Sequence of chain 1.A:
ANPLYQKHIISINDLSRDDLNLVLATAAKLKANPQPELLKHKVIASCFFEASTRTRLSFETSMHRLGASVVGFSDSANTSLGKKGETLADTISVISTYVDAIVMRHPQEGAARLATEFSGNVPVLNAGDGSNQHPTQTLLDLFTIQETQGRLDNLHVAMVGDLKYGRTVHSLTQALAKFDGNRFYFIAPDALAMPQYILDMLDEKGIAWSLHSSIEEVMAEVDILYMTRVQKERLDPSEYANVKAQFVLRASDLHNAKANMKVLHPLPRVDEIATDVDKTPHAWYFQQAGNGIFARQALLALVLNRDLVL

Binding-site contacts:
Ligand atom O3P contacts residue ARG55 of chain 1.C at 3.6 Å (salt-bridge).
Ligand atom O2P contacts residue THR54 of chain 1.C at 2.8 Å (h-bond).
Ligand atom C3 contacts residue LEU268 of chain 1.C at 3.5 Å (hydrophobic).
Ligand atom C5 contacts residue LEU268 of chain 1.C at 3.6 Å (hydrophobic).
Ligand atom O5 contacts residue LYS85 of chain 1.A at 2.8 Å (salt-bridge).
Ligand atom C1P contacts residue ARG55 of chain 1.C at 3.3 Å.
Ligand atom O2 contacts residue ARG168 of chain 1.C at 2.9 Å (salt-bridge).
Ligand atom P contacts residue SER81 of chain 1.A at 3.8 Å.
Ligand atom O2P contacts residue ARG55 of chain 1.C at 2.8 Å (salt-bridge).
Ligand atom O5 contacts residue ARG230 of chain 1.C at 2.9 Å (salt-bridge).
Ligand atom P contacts residue THR54 of chain 1.C at 3.7 Å.
Ligand atom O3P contacts residue SER53 of chain 1.C at 2.7 Å (h-bond).
Ligand atom P contacts residue ARG106 of chain 1.C at 3.7 Å.
Ligand atom C2 contacts residue LEU268 of chain 1.C at 3.6 Å (hydrophobic).
Ligand atom O3P contacts residue THR56 of chain 1.C at 2.7 Å (h-bond).
Ligand atom C5 contacts residue ARG230 of chain 1.C at 3.6 Å.
Ligand atom P contacts residue ARG55 of chain 1.C at 3.8 Å.
Ligand atom O2 contacts residue LYS85 of chain 1.A at 3.1 Å (salt-bridge).
Ligand atom N2 contacts residue LEU268 of chain 1.C at 2.8 Å (h-bond).
Ligand atom C4 contacts residue ARG168 of chain 1.C at 3.6 Å.
Ligand atom C4 contacts residue HIS135 of chain 1.C at 3.8 Å.
Ligand atom O3 contacts residue ARG168 of chain 1.C at 2.8 Å (salt-bridge).
Ligand atom C1P contacts residue LEU268 of chain 1.C at 3.4 Å (hydrophobic).
Ligand atom O3 contacts residue HIS135 of chain 1.C at 3.6 Å.
Ligand atom O1 contacts residue ARG106 of chain 1.C at 3.1 Å (salt-bridge).
Ligand atom O2P contacts residue SER81 of chain 1.A at 3.1 Å (h-bond).
Ligand atom O2 contacts residue ARG106 of chain 1.C at 3.4 Å (salt-bridge).
Ligand atom O4 contacts residue GLN232 of chain 1.C at 3.0 Å (h-bond).
Ligand atom O1 contacts residue HIS135 of chain 1.C at 2.9 Å (h-bond).
Ligand atom O1P contacts residue SER81 of chain 1.A at 3.3 Å (h-bond).
Ligand atom O3P contacts residue THR54 of chain 1.C at 3.8 Å.
Ligand atom C5 contacts residue GLN232 of chain 1.C at 3.6 Å.
Ligand atom O4 contacts residue ARG230 of chain 1.C at 2.9 Å (salt-bridge).
Ligand atom O1P contacts residue SER53 of chain 1.C at 3.6 Å.
Ligand atom O1P contacts residue LYS85 of chain 1.A at 2.9 Å (salt-bridge).
Ligand atom P contacts residue SER53 of chain 1.C at 3.8 Å.
Ligand atom O1 contacts residue THR56 of chain 1.C at 3.1 Å (h-bond).
Ligand atom C1 contacts residue LEU268 of chain 1.C at 3.4 Å (hydrophobic).
Ligand atom O3P contacts residue ARG106 of chain 1.C at 3.3 Å (salt-bridge).
Ligand atom O1P contacts residue ARG106 of chain 1.C at 2.9 Å (salt-bridge).

A small-molecule ligand and the protein it binds are described below.
Small molecule (SMILES): O=C(O)C[C@H](NC(=O)CP(=O)(O)O)C(=O)O

Sequence of chain 1.C:
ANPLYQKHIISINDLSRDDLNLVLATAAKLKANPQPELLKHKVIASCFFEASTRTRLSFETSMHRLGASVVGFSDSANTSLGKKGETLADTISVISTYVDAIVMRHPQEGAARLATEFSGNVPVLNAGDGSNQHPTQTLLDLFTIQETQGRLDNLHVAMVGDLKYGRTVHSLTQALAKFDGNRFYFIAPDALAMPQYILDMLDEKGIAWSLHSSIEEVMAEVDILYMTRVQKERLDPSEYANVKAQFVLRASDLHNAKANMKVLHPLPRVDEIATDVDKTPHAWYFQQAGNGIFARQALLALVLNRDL